Sequence of chain 1.A:
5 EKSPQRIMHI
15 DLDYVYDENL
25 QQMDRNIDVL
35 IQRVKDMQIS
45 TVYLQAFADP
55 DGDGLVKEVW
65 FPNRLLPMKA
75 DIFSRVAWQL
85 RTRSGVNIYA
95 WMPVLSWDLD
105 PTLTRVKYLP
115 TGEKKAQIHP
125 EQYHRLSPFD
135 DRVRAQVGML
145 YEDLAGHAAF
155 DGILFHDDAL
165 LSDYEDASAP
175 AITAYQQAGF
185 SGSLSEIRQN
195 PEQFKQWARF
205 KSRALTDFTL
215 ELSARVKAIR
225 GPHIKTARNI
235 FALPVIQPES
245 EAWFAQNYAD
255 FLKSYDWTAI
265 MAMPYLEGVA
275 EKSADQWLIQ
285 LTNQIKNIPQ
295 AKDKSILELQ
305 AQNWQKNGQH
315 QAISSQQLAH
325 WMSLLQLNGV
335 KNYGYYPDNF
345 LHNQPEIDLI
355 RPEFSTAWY

The protein below binds the small molecule below.
Small molecule (SMILES): CC(=O)N[C@@H]1[C@@H](O)[C@H](O)[C@@H](CO)O[C@H]1O

Binding-site contacts:
Ligand atom C4 contacts residue ASP167 of chain 1.A at 3.6 Å.
Ligand atom C2 contacts residue TRP247 of chain 1.A at 4.2 Å (hydrophobic).
Ligand atom O4 contacts residue TYR168 of chain 1.A at 4.2 Å.
Ligand atom O6 contacts residue TRP247 of chain 1.A at 4.4 Å.
Ligand atom O6 contacts residue TYR168 of chain 1.A at 3.8 Å.
Ligand atom C1 contacts residue TRP247 of chain 1.A at 3.8 Å (hydrophobic).
Ligand atom C3 contacts residue ASP167 of chain 1.A at 4.5 Å.
Ligand atom O6 contacts residue ASP167 of chain 1.A at 2.8 Å (salt-bridge).
Ligand atom O7 contacts residue TRP247 of chain 1.A at 4.4 Å.
Ligand atom C6 contacts residue ASP167 of chain 1.A at 3.0 Å.
Ligand atom C5 contacts residue ASP167 of chain 1.A at 3.4 Å.
Ligand atom C5 contacts residue TRP247 of chain 1.A at 4.1 Å (hydrophobic).
Ligand atom O6 contacts residue SER166 of chain 1.A at 4.1 Å.
Ligand atom O5 contacts residue TRP247 of chain 1.A at 4.3 Å.
Ligand atom O3 contacts residue TRP247 of chain 1.A at 4.4 Å.
Ligand atom C7 contacts residue TRP247 of chain 1.A at 4.5 Å (hydrophobic).
Ligand atom O4 contacts residue ARG192 of chain 1.A at 4.1 Å.
Ligand atom O4 contacts residue ASP167 of chain 1.A at 2.4 Å (salt-bridge).
Ligand atom C6 contacts residue TYR168 of chain 1.A at 3.6 Å (hydrophobic).
Ligand atom N2 contacts residue TRP247 of chain 1.A at 3.6 Å.
Ligand atom O1 contacts residue TRP247 of chain 1.A at 4.0 Å.
Ligand atom C3 contacts residue TRP247 of chain 1.A at 3.9 Å (hydrophobic).